Sequence of chain 6.A:
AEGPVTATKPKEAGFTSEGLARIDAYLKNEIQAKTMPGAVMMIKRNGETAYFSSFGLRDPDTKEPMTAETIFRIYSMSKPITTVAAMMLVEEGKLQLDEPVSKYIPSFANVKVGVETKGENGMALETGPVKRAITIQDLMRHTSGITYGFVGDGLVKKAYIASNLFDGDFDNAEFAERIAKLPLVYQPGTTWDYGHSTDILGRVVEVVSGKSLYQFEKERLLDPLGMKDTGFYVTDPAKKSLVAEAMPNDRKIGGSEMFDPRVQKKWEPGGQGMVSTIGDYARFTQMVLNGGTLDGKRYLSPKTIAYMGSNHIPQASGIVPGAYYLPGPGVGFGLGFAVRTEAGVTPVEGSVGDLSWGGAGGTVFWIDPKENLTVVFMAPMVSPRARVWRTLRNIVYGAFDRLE

Binding-site contacts:
Ligand atom O4B contacts residue ARG409 of chain 6.A at 2.4 Å (salt-bridge).
Ligand atom C3' contacts residue LEU350 of chain 6.A at 3.9 Å (hydrophobic).
Ligand atom C4' contacts residue ARG409 of chain 6.A at 3.1 Å.
Ligand atom C2 contacts residue TYR218 of chain 6.A at 3.9 Å (hydrophobic).
Ligand atom S1 contacts residue VAL175 of chain 6.A at 3.7 Å.
Ligand atom O9 contacts residue GLY383 of chain 6.A at 3.5 Å.
Ligand atom S1 contacts residue PHE174 of chain 6.A at 3.6 Å.
Ligand atom N10 contacts residue ALA384 of chain 6.A at 3.7 Å.
Ligand atom O4A contacts residue TRP413 of chain 6.A at 3.8 Å.
Ligand atom C2 contacts residue VAL175 of chain 6.A at 3.6 Å (hydrophobic).
Ligand atom C15 contacts residue PHE174 of chain 6.A at 3.2 Å (hydrophobic).
Ligand atom C14 contacts residue PHE174 of chain 6.A at 3.9 Å (hydrophobic).
Ligand atom C13 contacts residue TYR99 of chain 6.A at 3.5 Å (hydrophobic).
Ligand atom C4 contacts residue ARG409 of chain 6.A at 3.6 Å.
Ligand atom C16 contacts residue PHE174 of chain 6.A at 3.5 Å (hydrophobic).
Ligand atom O4A contacts residue ARG409 of chain 6.A at 3.4 Å (salt-bridge).
Ligand atom C11 contacts residue TYR99 of chain 6.A at 3.9 Å (hydrophobic).
Ligand atom C3' contacts residue ARG409 of chain 6.A at 3.9 Å.
Ligand atom C8 contacts residue TYR218 of chain 6.A at 3.8 Å (hydrophobic).
Ligand atom O9 contacts residue SER100 of chain 6.A at 2.2 Å (h-bond).
Ligand atom O12 contacts residue TYR99 of chain 6.A at 3.6 Å.
Ligand atom O9 contacts residue TYR99 of chain 6.A at 3.4 Å.
Ligand atom C6 contacts residue SER100 of chain 6.A at 3.3 Å.
Ligand atom N5 contacts residue ALA384 of chain 6.A at 3.8 Å.
Ligand atom C16 contacts residue GLN296 of chain 6.A at 3.0 Å.
Ligand atom C15 contacts residue GLN296 of chain 6.A at 3.2 Å.
Ligand atom C8 contacts residue SER100 of chain 6.A at 1.4 Å.
Ligand atom C13 contacts residue ILE277 of chain 6.A at 3.4 Å (hydrophobic).
Ligand atom C17 contacts residue GLN296 of chain 6.A at 3.5 Å.
Ligand atom O12 contacts residue GLN296 of chain 6.A at 3.3 Å.
Ligand atom O9 contacts residue ALA384 of chain 6.A at 2.9 Å (h-bond).
Ligand atom N10 contacts residue SER100 of chain 6.A at 3.6 Å.
Ligand atom O4A contacts residue ALA384 of chain 6.A at 3.6 Å (h-bond).
Ligand atom N5 contacts residue SER100 of chain 6.A at 3.8 Å.
Ligand atom C6 contacts residue TYR218 of chain 6.A at 3.5 Å (hydrophobic).
Ligand atom O12 contacts residue SER100 of chain 6.A at 3.6 Å (h-bond).
Ligand atom C7 contacts residue SER100 of chain 6.A at 2.5 Å.
Ligand atom S19 contacts residue ILE277 of chain 6.A at 3.6 Å.
Ligand atom O4A contacts residue GLY383 of chain 6.A at 3.7 Å.
Ligand atom C14 contacts residue ILE277 of chain 6.A at 3.9 Å (hydrophobic).

The small molecule below binds the protein below.
Small molecule (SMILES): COC(=O)CC1=C(C(=O)O)N[C@@H]([C@@H](C=O)NC(=O)Cc2cccs2)SC1